Sequence of chain 1.GA:
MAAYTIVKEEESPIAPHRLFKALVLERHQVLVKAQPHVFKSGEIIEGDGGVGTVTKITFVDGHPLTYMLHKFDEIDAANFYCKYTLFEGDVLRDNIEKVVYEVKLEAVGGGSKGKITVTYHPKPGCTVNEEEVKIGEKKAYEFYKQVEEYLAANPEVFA

The protein below binds the small molecule below.
Small molecule (SMILES): O=S(=O)(O)c1cccc2cccc(Nc3ccccc3)c12

Binding-site contacts:
Ligand atom C3 contacts residue PHE24 of chain 1.GA at 4.0 Å (hydrophobic).
Ligand atom C15 contacts residue ALA82 of chain 1.GA at 4.0 Å (hydrophobic).
Ligand atom C13 contacts residue GLY51 of chain 1.A at 3.1 Å.
Ligand atom N contacts residue GLY51 of chain 1.A at 4.1 Å.
Ligand atom O3 contacts residue GLU50 of chain 1.A at 3.9 Å.
Ligand atom C2 contacts residue ALA81 of chain 1.GA at 2.8 Å (hydrophobic).
Ligand atom C7 contacts residue HIS21 of chain 1.GA at 3.5 Å.
Ligand atom C12 contacts residue GLY51 of chain 1.A at 2.9 Å.
Ligand atom C13 contacts residue GLU50 of chain 1.A at 3.6 Å.
Ligand atom S contacts residue GLY51 of chain 1.A at 4.2 Å.
Ligand atom C6 contacts residue LYS25 of chain 1.GA at 4.1 Å.
Ligand atom C14 contacts residue THR57 of chain 1.A at 4.1 Å.
Ligand atom O1 contacts residue GLY51 of chain 1.A at 4.0 Å.
Ligand atom O2 contacts residue GLU50 of chain 1.A at 4.2 Å.
Ligand atom C13 contacts residue THR57 of chain 1.A at 4.2 Å.
Ligand atom C14 contacts residue GLY56 of chain 1.A at 3.3 Å.
Ligand atom C7 contacts residue LYS25 of chain 1.GA at 4.3 Å.
Ligand atom C14 contacts residue GLY51 of chain 1.A at 3.7 Å.
Ligand atom C15 contacts residue ASP52 of chain 1.A at 4.3 Å.
Ligand atom C5 contacts residue HIS21 of chain 1.GA at 3.8 Å.
Ligand atom S contacts residue GLU50 of chain 1.A at 4.1 Å.
Ligand atom C15 contacts residue GLY51 of chain 1.A at 4.1 Å.
Ligand atom C3 contacts residue ALA81 of chain 1.GA at 2.9 Å (hydrophobic).
Ligand atom C16 contacts residue ALA81 of chain 1.GA at 3.4 Å (hydrophobic).
Ligand atom C16 contacts residue ALA82 of chain 1.GA at 4.0 Å (hydrophobic).
Ligand atom C3 contacts residue PHE84 of chain 1.GA at 3.9 Å (hydrophobic).
Ligand atom C7 contacts residue PHE162 of chain 1.GA at 4.0 Å (hydrophobic).
Ligand atom C11 contacts residue GLY51 of chain 1.A at 3.7 Å.
Ligand atom C1 contacts residue ALA81 of chain 1.GA at 4.1 Å (hydrophobic).
Ligand atom C15 contacts residue ALA81 of chain 1.GA at 4.0 Å (hydrophobic).
Ligand atom C16 contacts residue GLY51 of chain 1.A at 4.1 Å.
Ligand atom C14 contacts residue VAL55 of chain 1.A at 4.2 Å (hydrophobic).
Ligand atom C4 contacts residue ALA81 of chain 1.GA at 4.2 Å (hydrophobic).
Ligand atom C6 contacts residue HIS21 of chain 1.GA at 3.3 Å.
Ligand atom O3 contacts residue GLY51 of chain 1.A at 3.2 Å (h-bond).
Ligand atom O1 contacts residue GLU50 of chain 1.A at 3.1 Å (salt-bridge).
Ligand atom C12 contacts residue GLU50 of chain 1.A at 3.5 Å.
Ligand atom C4 contacts residue HIS21 of chain 1.GA at 3.6 Å.
Ligand atom C13 contacts residue GLY56 of chain 1.A at 3.1 Å.
Ligand atom C4 contacts residue PHE84 of chain 1.GA at 4.2 Å (hydrophobic).

Sequence of chain 1.A:
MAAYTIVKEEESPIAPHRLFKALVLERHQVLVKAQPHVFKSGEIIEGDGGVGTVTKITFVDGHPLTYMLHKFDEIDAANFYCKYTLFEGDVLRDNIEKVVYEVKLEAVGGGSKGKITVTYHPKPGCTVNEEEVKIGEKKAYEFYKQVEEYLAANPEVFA